Sequence of chain 1.B:
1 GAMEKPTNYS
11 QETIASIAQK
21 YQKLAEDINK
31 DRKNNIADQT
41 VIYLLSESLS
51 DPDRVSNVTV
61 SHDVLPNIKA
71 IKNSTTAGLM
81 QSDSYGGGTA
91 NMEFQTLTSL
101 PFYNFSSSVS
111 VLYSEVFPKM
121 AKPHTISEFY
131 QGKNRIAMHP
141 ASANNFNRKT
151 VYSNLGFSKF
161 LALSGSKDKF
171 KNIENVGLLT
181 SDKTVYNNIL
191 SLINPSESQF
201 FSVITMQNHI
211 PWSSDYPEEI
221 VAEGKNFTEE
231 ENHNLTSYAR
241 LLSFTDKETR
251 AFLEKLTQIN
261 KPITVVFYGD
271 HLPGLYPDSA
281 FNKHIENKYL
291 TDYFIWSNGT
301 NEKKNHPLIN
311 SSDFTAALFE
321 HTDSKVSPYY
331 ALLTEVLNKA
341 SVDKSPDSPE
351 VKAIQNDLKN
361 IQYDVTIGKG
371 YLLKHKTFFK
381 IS

Binding-site contacts:
Ligand atom O3 contacts residue ILE204 of chain 1.B at 4.2 Å.
Ligand atom O2P contacts residue GLY87 of chain 1.B at 3.9 Å.
Ligand atom C2 contacts residue PHE146 of chain 1.B at 3.8 Å (hydrophobic).
Ligand atom C3 contacts residue HIS139 of chain 1.B at 3.3 Å.
Ligand atom C3 contacts residue ARG148 of chain 1.B at 4.2 Å.
Ligand atom P contacts residue THR89 of chain 1.B at 2.8 Å.
Ligand atom P contacts residue MN1 of chain 1.F at 3.5 Å.
Ligand atom P contacts residue GLY87 of chain 1.B at 4.1 Å.
Ligand atom P contacts residue HIS209 of chain 1.B at 3.6 Å.
Ligand atom O3P contacts residue MN1 of chain 1.F at 4.1 Å.
Ligand atom O2P contacts residue HIS271 of chain 1.B at 3.2 Å (h-bond).
Ligand atom O3P contacts residue THR89 of chain 1.B at 3.0 Å (h-bond).
Ligand atom C1 contacts residue GLU47 of chain 1.B at 4.2 Å.
Ligand atom O3P contacts residue GLY88 of chain 1.B at 2.9 Å (h-bond).
Ligand atom C1 contacts residue HIS209 of chain 1.B at 3.3 Å.
Ligand atom C2 contacts residue ARG148 of chain 1.B at 3.9 Å.
Ligand atom C3 contacts residue ASN145 of chain 1.B at 3.9 Å.
Ligand atom C1 contacts residue PHE146 of chain 1.B at 4.2 Å (hydrophobic).
Ligand atom C1 contacts residue THR89 of chain 1.B at 3.7 Å.
Ligand atom O3 contacts residue THR89 of chain 1.B at 3.7 Å.
Ligand atom O2 contacts residue ALA141 of chain 1.B at 4.0 Å.
Ligand atom O3 contacts residue HIS139 of chain 1.B at 3.5 Å.
Ligand atom O2 contacts residue ASN145 of chain 1.B at 3.0 Å (h-bond).
Ligand atom O1P contacts residue HIS209 of chain 1.B at 3.9 Å.
Ligand atom O2P contacts residue GLU47 of chain 1.B at 3.3 Å (salt-bridge).
Ligand atom O2 contacts residue ARG148 of chain 1.B at 3.4 Å (salt-bridge).
Ligand atom O4P contacts residue HIS209 of chain 1.B at 2.9 Å (h-bond).
Ligand atom O2P contacts residue MN1 of chain 1.F at 2.3 Å.
Ligand atom O1P contacts residue MN1 of chain 1.F at 3.9 Å.
Ligand atom O3 contacts residue ARG148 of chain 1.B at 3.0 Å (salt-bridge).
Ligand atom O2 contacts residue HIS139 of chain 1.B at 2.7 Å (h-bond).
Ligand atom O2P contacts residue THR89 of chain 1.B at 2.6 Å (h-bond).
Ligand atom O1P contacts residue PHE146 of chain 1.B at 4.0 Å.
Ligand atom O3P contacts residue GLY87 of chain 1.B at 3.5 Å.
Ligand atom O1P contacts residue THR89 of chain 1.B at 2.5 Å (h-bond).
Ligand atom O1P contacts residue GLU47 of chain 1.B at 4.1 Å.
Ligand atom O2P contacts residue HIS209 of chain 1.B at 3.4 Å (h-bond).
Ligand atom P contacts residue GLY88 of chain 1.B at 4.2 Å.
Ligand atom C2 contacts residue HIS139 of chain 1.B at 4.0 Å.
Ligand atom C3 contacts residue MET206 of chain 1.B at 4.0 Å (hydrophobic).

This protein binds this small molecule.
Small molecule (SMILES): O=P(O)(O)OC[C@@H](O)CO